Sequence of chain 1.E:
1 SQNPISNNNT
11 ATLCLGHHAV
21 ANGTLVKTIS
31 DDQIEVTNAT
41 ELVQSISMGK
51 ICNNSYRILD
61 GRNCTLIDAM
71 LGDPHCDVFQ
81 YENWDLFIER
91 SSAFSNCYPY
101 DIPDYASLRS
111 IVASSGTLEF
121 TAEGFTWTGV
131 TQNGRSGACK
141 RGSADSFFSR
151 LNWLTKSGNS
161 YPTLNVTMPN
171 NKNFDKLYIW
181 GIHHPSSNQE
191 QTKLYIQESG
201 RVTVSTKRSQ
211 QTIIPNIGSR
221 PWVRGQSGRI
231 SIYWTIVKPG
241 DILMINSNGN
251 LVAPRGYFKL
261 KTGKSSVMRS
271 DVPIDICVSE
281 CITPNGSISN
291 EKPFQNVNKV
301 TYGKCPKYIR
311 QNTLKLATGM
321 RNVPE

Binding-site contacts:
Ligand atom C3 contacts residue ASN8 of chain 1.E at 3.8 Å.
Ligand atom O5 contacts residue ASN8 of chain 1.E at 2.3 Å (h-bond).
Ligand atom N2 contacts residue ASN8 of chain 1.E at 3.0 Å (h-bond).
Ligand atom C2 contacts residue ASN8 of chain 1.E at 2.5 Å.
Ligand atom C6 contacts residue SER29 of chain 1.F at 4.5 Å.
Ligand atom C4 contacts residue ASN8 of chain 1.E at 4.2 Å.
Ligand atom C5 contacts residue ASN8 of chain 1.E at 3.6 Å.
Ligand atom C1 contacts residue ASN8 of chain 1.E at 1.4 Å.
Ligand atom C7 contacts residue ASN8 of chain 1.E at 3.8 Å.
Ligand atom O7 contacts residue ASN8 of chain 1.E at 4.1 Å.

Sequence of chain 1.F:
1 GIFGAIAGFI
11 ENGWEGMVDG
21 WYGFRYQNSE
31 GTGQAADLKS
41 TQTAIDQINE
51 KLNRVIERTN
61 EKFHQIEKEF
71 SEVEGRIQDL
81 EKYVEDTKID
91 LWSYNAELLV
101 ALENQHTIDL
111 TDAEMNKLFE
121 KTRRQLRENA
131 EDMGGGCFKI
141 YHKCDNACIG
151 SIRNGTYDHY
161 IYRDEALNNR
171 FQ

The small molecule below binds the protein below.
Small molecule (SMILES): CC(=O)N[C@H]1[C@H](O[C@H]2[C@H](O)[C@@H](NC(C)=O)CO[C@@H]2CO[C@H]2O[C@@H](C)[C@@H](O)[C@@H](O)[C@@H]2O)O[C@H](CO)[C@@H](O)[C@@H]1O